Binding-site contacts:
Ligand atom P contacts residue DC1 of chain 49.G at 0.8 Å.
Ligand atom O4' contacts residue PHE277 of chain 49.A at 4.4 Å.
Ligand atom C2' contacts residue DC1 of chain 49.G at 1.4 Å.
Ligand atom C1' contacts residue DC1 of chain 49.G at 1.4 Å.
Ligand atom C3' contacts residue DC1 of chain 49.G at 1.0 Å.
Ligand atom OP1 contacts residue DC1 of chain 49.G at 0.3 Å (h-bond).
Ligand atom O4' contacts residue DC1 of chain 49.G at 0.4 Å (h-bond).
Ligand atom C1' contacts residue ARG10 of chain 49.A at 3.5 Å.
Ligand atom C4' contacts residue DC1 of chain 49.G at 1.2 Å.
Ligand atom OP2 contacts residue DC1 of chain 49.G at 1.1 Å.
Ligand atom P contacts residue PHE277 of chain 49.A at 3.7 Å.
Ligand atom O5' contacts residue DC1 of chain 49.G at 1.2 Å (h-bond).
Ligand atom O5' contacts residue PHE277 of chain 49.A at 4.1 Å.
Ligand atom O3' contacts residue DC1 of chain 49.G at 1.5 Å (h-bond).
Ligand atom OP2 contacts residue PHE277 of chain 49.A at 3.8 Å.
Ligand atom C5' contacts residue DC1 of chain 49.G at 1.5 Å.
Ligand atom C5' contacts residue PHE277 of chain 49.A at 3.8 Å (hydrophobic).
Ligand atom O4' contacts residue ARG10 of chain 49.A at 4.1 Å.

Sequence of chain 49.A:
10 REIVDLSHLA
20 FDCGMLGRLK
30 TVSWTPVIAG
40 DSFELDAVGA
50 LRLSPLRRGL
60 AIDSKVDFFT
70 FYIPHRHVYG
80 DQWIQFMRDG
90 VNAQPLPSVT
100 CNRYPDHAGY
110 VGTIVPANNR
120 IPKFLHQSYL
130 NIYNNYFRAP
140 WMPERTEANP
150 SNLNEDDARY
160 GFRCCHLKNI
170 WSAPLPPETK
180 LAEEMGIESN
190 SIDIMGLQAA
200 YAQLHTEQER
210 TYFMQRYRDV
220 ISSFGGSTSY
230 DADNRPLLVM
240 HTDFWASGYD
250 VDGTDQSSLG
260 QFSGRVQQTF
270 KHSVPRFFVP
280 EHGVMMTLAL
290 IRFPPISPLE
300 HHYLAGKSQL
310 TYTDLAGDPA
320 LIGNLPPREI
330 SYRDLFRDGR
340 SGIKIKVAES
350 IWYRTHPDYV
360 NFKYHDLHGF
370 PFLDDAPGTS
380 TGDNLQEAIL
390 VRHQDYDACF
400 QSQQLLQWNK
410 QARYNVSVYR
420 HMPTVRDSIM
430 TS

The small molecule below binds the protein below.
Small molecule (SMILES): Nc1ccn([C@H]2C[C@H](O)[C@@H](COP(=O)(O)O)O2)c(=O)n1